The protein below binds the small molecule below.
Small molecule (SMILES): C=Cc1c(C)c2n3c1=CC1=N4->[Fe]35<-N3=C(C=2)C(C)=C(CCC(=O)O)C3=Cc2c(CCC(=O)O)c(C)c(n25)C=C4C2C=CS[C@@]12C

Sequence of chain 1.A:
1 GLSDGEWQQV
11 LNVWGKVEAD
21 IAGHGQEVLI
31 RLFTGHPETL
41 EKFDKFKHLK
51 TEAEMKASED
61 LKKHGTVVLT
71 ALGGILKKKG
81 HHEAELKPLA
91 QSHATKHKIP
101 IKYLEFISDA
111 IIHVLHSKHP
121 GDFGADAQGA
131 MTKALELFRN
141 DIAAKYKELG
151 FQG

Binding-site contacts:
Ligand atom CBB contacts residue ILE107 of chain 1.A at 3.5 Å (hydrophobic).
Ligand atom CMC contacts residue ILE99 of chain 1.A at 3.2 Å (hydrophobic).
Ligand atom CMB contacts residue VAL68 of chain 1.A at 3.6 Å (hydrophobic).
Ligand atom CMC contacts residue LEU104 of chain 1.A at 3.0 Å (hydrophobic).
Ligand atom C1C contacts residue CYN1 of chain 1.C at 3.7 Å.
Ligand atom C4D contacts residue HIS97 of chain 1.A at 3.3 Å.
Ligand atom C1D contacts residue CYN1 of chain 1.C at 3.6 Å.
Ligand atom CMD contacts residue LYS42 of chain 1.A at 3.6 Å.
Ligand atom C3D contacts residue HIS97 of chain 1.A at 3.2 Å.
Ligand atom C2D contacts residue HIS97 of chain 1.A at 3.5 Å.
Ligand atom NA contacts residue HIS93 of chain 1.A at 3.0 Å (h-bond).
Ligand atom FE contacts residue HIS93 of chain 1.A at 2.1 Å.
Ligand atom C1A contacts residue HIS93 of chain 1.A at 3.7 Å.
Ligand atom NA contacts residue CYN1 of chain 1.C at 2.9 Å.
Ligand atom CGD contacts residue LYS45 of chain 1.A at 3.7 Å.
Ligand atom C2D contacts residue PHE43 of chain 1.A at 3.6 Å (hydrophobic).
Ligand atom C4C contacts residue HIS93 of chain 1.A at 3.7 Å.
Ligand atom ND contacts residue HIS93 of chain 1.A at 2.9 Å (h-bond).
Ligand atom NB contacts residue CYN1 of chain 1.C at 2.8 Å.
Ligand atom O1A contacts residue HIS97 of chain 1.A at 3.0 Å (h-bond).
Ligand atom CBB contacts residue LEU72 of chain 1.A at 3.3 Å (hydrophobic).
Ligand atom O2A contacts residue LEU89 of chain 1.A at 3.1 Å.
Ligand atom C4C contacts residue CYN1 of chain 1.C at 3.5 Å.
Ligand atom ND contacts residue CYN1 of chain 1.C at 3.0 Å.
Ligand atom O2D contacts residue LYS45 of chain 1.A at 2.9 Å (salt-bridge).
Ligand atom CHA contacts residue HIS97 of chain 1.A at 3.4 Å.
Ligand atom CMD contacts residue PHE43 of chain 1.A at 3.6 Å (hydrophobic).
Ligand atom C4A contacts residue CYN1 of chain 1.C at 3.7 Å.
Ligand atom ND contacts residue HIS97 of chain 1.A at 3.6 Å.
Ligand atom NC contacts residue CYN1 of chain 1.C at 2.9 Å.
Ligand atom NC contacts residue HIS93 of chain 1.A at 3.1 Å.
Ligand atom FE contacts residue CYN1 of chain 1.C at 2.1 Å.
Ligand atom C1C contacts residue HIS93 of chain 1.A at 3.7 Å.
Ligand atom CAC contacts residue ILE99 of chain 1.A at 3.2 Å (hydrophobic).
Ligand atom C1B contacts residue CYN1 of chain 1.C at 3.7 Å.
Ligand atom O1D contacts residue LYS45 of chain 1.A at 3.6 Å.
Ligand atom O2A contacts residue SER92 of chain 1.A at 2.8 Å (h-bond).
Ligand atom C4B contacts residue CYN1 of chain 1.C at 3.6 Å.
Ligand atom CAD contacts residue HIS97 of chain 1.A at 3.2 Å.
Ligand atom NB contacts residue HIS93 of chain 1.A at 3.0 Å (h-bond).